This protein binds this small molecule.
Small molecule (SMILES): O=C(O)CCCC=Cc1ccc(C2=C(c3ccc(O)cc3)[C@@H]3C[C@H](S(=O)(=O)Oc4ccc(Br)cc4)[C@H]2O3)cc1

Binding-site contacts:
Ligand atom C06 contacts residue PHE107 of chain 1.B at 3.6 Å (hydrophobic).
Ligand atom O01 contacts residue LEU90 of chain 1.B at 3.9 Å.
Ligand atom C29 contacts residue MET46 of chain 1.B at 4.0 Å (hydrophobic).
Ligand atom C17 contacts residue LEU90 of chain 1.B at 3.3 Å (hydrophobic).
Ligand atom C30 contacts residue MET46 of chain 1.B at 3.7 Å (hydrophobic).
Ligand atom C15 contacts residue GLU56 of chain 1.B at 3.5 Å.
Ligand atom O05 contacts residue PHE107 of chain 1.B at 3.2 Å.
Ligand atom C28 contacts residue MET231 of chain 1.B at 3.8 Å (hydrophobic).
Ligand atom BR1 contacts residue HIS227 of chain 1.B at 3.9 Å.
Ligand atom C26 contacts residue MET124 of chain 1.B at 4.0 Å (hydrophobic).
Ligand atom C27 contacts residue GLY123 of chain 1.B at 3.9 Å.
Ligand atom C28 contacts residue HIS227 of chain 1.B at 3.7 Å.
Ligand atom C18 contacts residue LEU94 of chain 1.B at 4.0 Å (hydrophobic).
Ligand atom C02 contacts residue LEU49 of chain 1.B at 3.6 Å (hydrophobic).
Ligand atom C25 contacts residue LEU228 of chain 1.B at 3.9 Å (hydrophobic).
Ligand atom C12 contacts residue LEU228 of chain 1.B at 3.9 Å (hydrophobic).
Ligand atom O07 contacts residue ILE127 of chain 1.B at 3.2 Å.
Ligand atom O06 contacts residue MET91 of chain 1.B at 3.6 Å.
Ligand atom O01 contacts residue GLU56 of chain 1.B at 2.2 Å (salt-bridge).
Ligand atom C30 contacts residue MET124 of chain 1.B at 3.6 Å (hydrophobic).
Ligand atom O04 contacts residue LEU228 of chain 1.B at 3.6 Å.
Ligand atom C19 contacts residue THR50 of chain 1.B at 3.6 Å.
Ligand atom BR1 contacts residue GLU122 of chain 1.B at 3.1 Å.
Ligand atom O01 contacts residue ARG97 of chain 1.B at 3.5 Å (salt-bridge).
Ligand atom BR1 contacts residue GLY123 of chain 1.B at 3.4 Å.
Ligand atom C27 contacts residue HIS227 of chain 1.B at 3.4 Å.
Ligand atom C12 contacts residue ALA53 of chain 1.B at 3.7 Å (hydrophobic).
Ligand atom C03 contacts residue MET124 of chain 1.B at 3.9 Å (hydrophobic).
Ligand atom C09 contacts residue LEU49 of chain 1.B at 3.9 Å (hydrophobic).
Ligand atom C25 contacts residue MET124 of chain 1.B at 3.8 Å (hydrophobic).
Ligand atom C19 contacts residue LEU243 of chain 1.B at 3.5 Å (hydrophobic).
Ligand atom C15 contacts residue ALA53 of chain 1.B at 3.9 Å (hydrophobic).
Ligand atom C04 contacts residue LEU131 of chain 1.B at 3.6 Å (hydrophobic).
Ligand atom C17 contacts residue LEU94 of chain 1.B at 3.8 Å (hydrophobic).
Ligand atom C16 contacts residue GLU56 of chain 1.B at 3.2 Å.
Ligand atom O05 contacts residue LEU49 of chain 1.B at 3.4 Å.
Ligand atom BR1 contacts residue MET231 of chain 1.B at 3.6 Å.
Ligand atom BR1 contacts residue MET124 of chain 1.B at 3.7 Å.
Ligand atom BR1 contacts residue VAL121 of chain 1.B at 4.0 Å.
Ligand atom C29 contacts residue MET231 of chain 1.B at 3.6 Å (hydrophobic).

Sequence of chain 1.B:
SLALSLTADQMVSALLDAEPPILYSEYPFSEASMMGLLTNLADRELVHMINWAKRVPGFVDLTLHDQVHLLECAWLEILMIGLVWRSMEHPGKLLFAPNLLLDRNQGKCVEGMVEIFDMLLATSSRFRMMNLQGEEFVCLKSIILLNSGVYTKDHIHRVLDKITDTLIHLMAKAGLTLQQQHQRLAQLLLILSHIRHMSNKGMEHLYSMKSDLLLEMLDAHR